Binding-site contacts:
Ligand atom CAF contacts residue VAL83 of chain 1.A at 3.6 Å (hydrophobic).
Ligand atom C2 contacts residue TYR149 of chain 1.A at 3.2 Å (hydrophobic).
Ligand atom CAQ contacts residue ASP213 of chain 1.A at 3.9 Å.
Ligand atom NAX contacts residue GLU147 of chain 1.A at 3.0 Å (salt-bridge).
Ligand atom CAJ contacts residue ALA96 of chain 1.A at 3.5 Å (hydrophobic).
Ligand atom CAI contacts residue VAL83 of chain 1.A at 3.5 Å (hydrophobic).
Ligand atom CAL contacts residue MET130 of chain 1.A at 3.6 Å (hydrophobic).
Ligand atom C4 contacts residue LEU199 of chain 1.A at 3.5 Å (hydrophobic).
Ligand atom CAK contacts residue LYS98 of chain 1.A at 3.6 Å.
Ligand atom CAM contacts residue MET130 of chain 1.A at 3.8 Å (hydrophobic).
Ligand atom CAU contacts residue MET130 of chain 1.A at 3.2 Å (hydrophobic).
Ligand atom CAM contacts residue ILE212 of chain 1.A at 3.7 Å (hydrophobic).
Ligand atom CAU contacts residue ASP213 of chain 1.A at 3.8 Å.
Ligand atom N3 contacts residue LEU199 of chain 1.A at 3.4 Å.
Ligand atom CAJ contacts residue MET130 of chain 1.A at 3.5 Å (hydrophobic).
Ligand atom CAP contacts residue ASP213 of chain 1.A at 3.7 Å.
Ligand atom CAI contacts residue ALA96 of chain 1.A at 3.8 Å (hydrophobic).
Ligand atom CAH contacts residue MET130 of chain 1.A at 3.8 Å (hydrophobic).
Ligand atom N1 contacts residue LEU199 of chain 1.A at 3.9 Å.
Ligand atom CAO contacts residue ASP213 of chain 1.A at 3.5 Å.
Ligand atom N1 contacts residue TYR149 of chain 1.A at 3.5 Å (h-bond).
Ligand atom CAI contacts residue MET130 of chain 1.A at 3.7 Å (hydrophobic).
Ligand atom CAQ contacts residue LEU216 of chain 1.A at 3.4 Å (hydrophobic).
Ligand atom CAF contacts residue ILE212 of chain 1.A at 3.6 Å (hydrophobic).
Ligand atom CAR contacts residue LEU216 of chain 1.A at 3.9 Å (hydrophobic).
Ligand atom OAN contacts residue ASP213 of chain 1.A at 3.0 Å (salt-bridge).
Ligand atom NAX contacts residue MET130 of chain 1.A at 3.2 Å.
Ligand atom CAJ contacts residue LEU144 of chain 1.A at 3.9 Å (hydrophobic).
Ligand atom NAX contacts residue ALA96 of chain 1.A at 3.1 Å.
Ligand atom CAK contacts residue MET130 of chain 1.A at 3.4 Å (hydrophobic).
Ligand atom CAL contacts residue ASP213 of chain 1.A at 3.7 Å.
Ligand atom C6 contacts residue ALA96 of chain 1.A at 3.5 Å (hydrophobic).
Ligand atom NAE contacts residue VAL83 of chain 1.A at 3.9 Å.
Ligand atom C5 contacts residue LEU199 of chain 1.A at 3.8 Å (hydrophobic).
Ligand atom C2 contacts residue LEU199 of chain 1.A at 3.6 Å (hydrophobic).
Ligand atom CAS contacts residue PHE214 of chain 1.A at 3.3 Å (hydrophobic).
Ligand atom CAJ contacts residue LYS98 of chain 1.A at 3.6 Å.
Ligand atom CAR contacts residue PHE214 of chain 1.A at 3.3 Å (hydrophobic).
Ligand atom CAG contacts residue VAL83 of chain 1.A at 3.8 Å (hydrophobic).
Ligand atom CAT contacts residue MET130 of chain 1.A at 3.5 Å (hydrophobic).

Sequence of chain 1.A:
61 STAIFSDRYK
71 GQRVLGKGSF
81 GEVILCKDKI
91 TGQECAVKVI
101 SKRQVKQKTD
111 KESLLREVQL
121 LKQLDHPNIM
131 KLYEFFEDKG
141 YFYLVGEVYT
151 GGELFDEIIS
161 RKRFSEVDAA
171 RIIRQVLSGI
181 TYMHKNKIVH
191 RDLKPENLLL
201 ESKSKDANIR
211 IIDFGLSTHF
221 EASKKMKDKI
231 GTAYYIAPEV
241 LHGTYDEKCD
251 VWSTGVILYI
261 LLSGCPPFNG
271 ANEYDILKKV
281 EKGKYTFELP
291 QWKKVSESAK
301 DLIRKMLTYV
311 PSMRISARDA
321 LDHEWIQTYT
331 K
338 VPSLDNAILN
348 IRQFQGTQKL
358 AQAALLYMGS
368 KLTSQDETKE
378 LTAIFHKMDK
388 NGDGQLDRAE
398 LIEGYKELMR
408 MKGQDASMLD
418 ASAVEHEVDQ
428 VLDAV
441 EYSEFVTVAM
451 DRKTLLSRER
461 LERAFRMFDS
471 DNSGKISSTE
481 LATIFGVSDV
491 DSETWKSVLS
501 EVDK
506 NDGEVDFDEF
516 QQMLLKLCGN

A protein and the small-molecule ligand that binds it are described below.
Small molecule (SMILES): CC(=O)NCC1CC(n2cc(-c3cccc(OCc4ccccc4)c3)c3c(N)ncnc32)C1